Sequence of chain 1.B:
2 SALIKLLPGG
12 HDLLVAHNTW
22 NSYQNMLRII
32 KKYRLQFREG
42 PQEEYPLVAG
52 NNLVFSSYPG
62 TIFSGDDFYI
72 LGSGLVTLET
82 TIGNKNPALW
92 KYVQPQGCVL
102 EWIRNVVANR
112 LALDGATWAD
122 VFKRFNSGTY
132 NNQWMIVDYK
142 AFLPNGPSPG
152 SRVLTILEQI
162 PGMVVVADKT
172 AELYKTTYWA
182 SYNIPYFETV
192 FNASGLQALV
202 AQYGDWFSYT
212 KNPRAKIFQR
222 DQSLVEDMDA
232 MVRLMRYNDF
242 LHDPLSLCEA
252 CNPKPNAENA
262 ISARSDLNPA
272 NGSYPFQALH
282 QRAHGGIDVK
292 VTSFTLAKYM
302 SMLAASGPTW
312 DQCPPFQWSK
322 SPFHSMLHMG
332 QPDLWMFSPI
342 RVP

Binding-site contacts:
Ligand atom C3 contacts residue ASN193 of chain 1.B at 3.7 Å.
Ligand atom O7 contacts residue GLN198 of chain 1.B at 4.3 Å.
Ligand atom C8 contacts residue GLU189 of chain 1.B at 3.9 Å.
Ligand atom O5 contacts residue ASN193 of chain 1.B at 2.2 Å (h-bond).
Ligand atom C1 contacts residue GLN198 of chain 1.B at 3.7 Å.
Ligand atom C8 contacts residue THR190 of chain 1.B at 4.4 Å.
Ligand atom N2 contacts residue GLU189 of chain 1.B at 4.4 Å.
Ligand atom C2 contacts residue ASN193 of chain 1.B at 2.4 Å.
Ligand atom C8 contacts residue ASN193 of chain 1.B at 4.4 Å.
Ligand atom C4 contacts residue ASN193 of chain 1.B at 4.1 Å.
Ligand atom O5 contacts residue GLN198 of chain 1.B at 3.4 Å (h-bond).
Ligand atom C5 contacts residue GLN198 of chain 1.B at 3.3 Å.
Ligand atom C6 contacts residue GLN198 of chain 1.B at 3.5 Å.
Ligand atom C5 contacts residue ASN193 of chain 1.B at 3.5 Å.
Ligand atom O7 contacts residue ASN193 of chain 1.B at 3.0 Å (h-bond).
Ligand atom N2 contacts residue ASN193 of chain 1.B at 2.9 Å (h-bond).
Ligand atom C1 contacts residue ASN193 of chain 1.B at 1.3 Å.
Ligand atom C7 contacts residue ASN193 of chain 1.B at 3.2 Å.

The protein below binds the small molecule below.
Small molecule (SMILES): CC(=O)N[C@H]1[C@H](O[C@H]2[C@H](O)[C@@H](NC(C)=O)CO[C@@H]2CO)O[C@H](CO)[C@@H](O)[C@@H]1O